The protein below binds the small molecule below.
Small molecule (SMILES): Nc1ncnc2c1ncn2[C@@H]1O[C@H](COP(=O)=O)[C@@H](O[P](=O)(O)OC[C@H]2O[C@@H](n3ccc(=O)[nH]c3=O)[C@H](O)[C@@H]2O)[C@H]1O

Sequence of chain 19.F:
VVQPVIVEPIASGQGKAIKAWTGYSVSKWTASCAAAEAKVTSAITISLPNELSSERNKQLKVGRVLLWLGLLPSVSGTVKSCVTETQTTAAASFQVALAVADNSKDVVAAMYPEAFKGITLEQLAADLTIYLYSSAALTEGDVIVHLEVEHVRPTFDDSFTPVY

Sequence of chain 60.E:
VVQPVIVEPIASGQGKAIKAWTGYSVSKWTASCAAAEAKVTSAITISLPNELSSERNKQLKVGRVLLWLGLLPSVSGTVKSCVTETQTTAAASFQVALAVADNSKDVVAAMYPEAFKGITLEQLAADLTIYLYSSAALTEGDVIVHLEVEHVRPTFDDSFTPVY

Binding-site contacts:
Ligand atom O4' contacts residue LYS143 of chain 60.E at 4.2 Å.
Ligand atom C1' contacts residue TRP47 of chain 60.E at 4.3 Å (hydrophobic).
Ligand atom OP1 contacts residue LYS45 of chain 19.F at 4.3 Å.
Ligand atom N3 contacts residue TRP47 of chain 60.E at 3.9 Å.
Ligand atom N7 contacts residue TRP47 of chain 60.E at 4.0 Å.
Ligand atom C8 contacts residue TRP47 of chain 60.E at 4.0 Å (hydrophobic).
Ligand atom N7 contacts residue LYS143 of chain 60.E at 3.7 Å.
Ligand atom N9 contacts residue LYS143 of chain 60.E at 3.8 Å.
Ligand atom C2' contacts residue LYS143 of chain 60.E at 4.5 Å.
Ligand atom N9 contacts residue TRP47 of chain 60.E at 4.0 Å.
Ligand atom N1 contacts residue TRP47 of chain 60.E at 3.8 Å.
Ligand atom C2 contacts residue TRP47 of chain 60.E at 3.8 Å (hydrophobic).
Ligand atom C8 contacts residue GLU140 of chain 60.E at 4.1 Å.
Ligand atom O4' contacts residue TRP47 of chain 60.E at 4.0 Å.
Ligand atom O4' contacts residue GLU140 of chain 60.E at 4.1 Å.
Ligand atom C8 contacts residue LYS143 of chain 60.E at 2.8 Å.
Ligand atom C5 contacts residue TRP47 of chain 60.E at 4.0 Å (hydrophobic).
Ligand atom C2' contacts residue GLU140 of chain 60.E at 3.5 Å.
Ligand atom N6 contacts residue TRP47 of chain 60.E at 4.2 Å.
Ligand atom C6 contacts residue TRP47 of chain 60.E at 3.9 Å (hydrophobic).
Ligand atom C4 contacts residue TRP47 of chain 60.E at 3.9 Å (hydrophobic).
Ligand atom C1' contacts residue GLU140 of chain 60.E at 3.2 Å.
Ligand atom C1' contacts residue LYS143 of chain 60.E at 4.0 Å.
Ligand atom O2' contacts residue GLU140 of chain 60.E at 3.0 Å (salt-bridge).
Ligand atom N9 contacts residue GLU140 of chain 60.E at 4.1 Å.